Sequence of chain 1.C:
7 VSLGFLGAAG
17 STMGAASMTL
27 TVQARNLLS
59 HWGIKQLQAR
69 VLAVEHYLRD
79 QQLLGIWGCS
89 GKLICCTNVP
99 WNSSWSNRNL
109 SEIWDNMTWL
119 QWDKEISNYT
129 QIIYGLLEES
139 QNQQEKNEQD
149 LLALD

This protein binds this small molecule.
Small molecule (SMILES): CC(=O)N[C@@H]1[C@@H](O)[C@H](O)[C@@H](CO)O[C@H]1O

Binding-site contacts:
Ligand atom C3 contacts residue ASN107 of chain 1.C at 3.7 Å.
Ligand atom C2 contacts residue ASN107 of chain 1.C at 2.4 Å.
Ligand atom C4 contacts residue ASN107 of chain 1.C at 4.2 Å.
Ligand atom C5 contacts residue GLU110 of chain 1.C at 4.3 Å.
Ligand atom C1 contacts residue ASN107 of chain 1.C at 1.4 Å.
Ligand atom N2 contacts residue ASN107 of chain 1.C at 2.7 Å (h-bond).
Ligand atom O5 contacts residue GLU110 of chain 1.C at 4.0 Å.
Ligand atom O7 contacts residue ASN107 of chain 1.C at 3.6 Å (h-bond).
Ligand atom C5 contacts residue ASN107 of chain 1.C at 3.7 Å.
Ligand atom C8 contacts residue ASN107 of chain 1.C at 4.4 Å.
Ligand atom O5 contacts residue ASN107 of chain 1.C at 2.5 Å (h-bond).
Ligand atom C7 contacts residue ASN107 of chain 1.C at 3.3 Å.
Ligand atom C6 contacts residue GLU110 of chain 1.C at 3.5 Å.